Binding-site contacts:
Ligand atom C13 contacts residue THR419 of chain 1.D at 3.3 Å.
Ligand atom O42 contacts residue SER646 of chain 1.D at 3.9 Å.
Ligand atom CL37 contacts residue ASN373 of chain 1.D at 3.4 Å.
Ligand atom S16 contacts residue ASN373 of chain 1.D at 3.0 Å (h-bond).
Ligand atom C38 contacts residue ASN373 of chain 1.D at 3.7 Å.
Ligand atom CL37 contacts residue PHE491 of chain 1.D at 3.5 Å.
Ligand atom N19 contacts residue SER646 of chain 1.D at 3.2 Å.
Ligand atom N06 contacts residue ASN373 of chain 1.D at 3.9 Å.
Ligand atom O40 contacts residue ASN487 of chain 1.D at 3.5 Å (h-bond).
Ligand atom C36 contacts residue PHE491 of chain 1.D at 3.4 Å (hydrophobic).
Ligand atom C13 contacts residue PHE423 of chain 1.D at 3.7 Å (hydrophobic).
Ligand atom C25 contacts residue TYR452 of chain 1.D at 3.8 Å (hydrophobic).
Ligand atom C11 contacts residue LEU422 of chain 1.D at 3.5 Å (hydrophobic).
Ligand atom N29 contacts residue TYR452 of chain 1.D at 3.7 Å.
Ligand atom C05 contacts residue SER646 of chain 1.D at 3.4 Å.
Ligand atom O17 contacts residue ASN373 of chain 1.D at 2.4 Å (h-bond).
Ligand atom C07 contacts residue ASN373 of chain 1.D at 2.9 Å.
Ligand atom CL34 contacts residue ASP642 of chain 1.D at 3.0 Å.
Ligand atom O41 contacts residue TYR452 of chain 1.D at 3.1 Å (h-bond).
Ligand atom C14 contacts residue TYR377 of chain 1.D at 3.9 Å (hydrophobic).
Ligand atom C20 contacts residue ASP642 of chain 1.D at 3.2 Å.
Ligand atom O31 contacts residue ASN487 of chain 1.D at 3.7 Å.
Ligand atom O42 contacts residue ASN373 of chain 1.D at 3.0 Å (h-bond).
Ligand atom C24 contacts residue SER646 of chain 1.D at 3.3 Å.
Ligand atom C10 contacts residue PHE423 of chain 1.D at 3.8 Å (hydrophobic).
Ligand atom C08 contacts residue ASN373 of chain 1.D at 3.1 Å.
Ligand atom O40 contacts residue TYR452 of chain 1.D at 3.1 Å.
Ligand atom C04 contacts residue SER646 of chain 1.D at 3.3 Å.
Ligand atom C03 contacts residue SER369 of chain 1.D at 3.2 Å.
Ligand atom C26 contacts residue TYR452 of chain 1.D at 3.4 Å (hydrophobic).
Ligand atom C38 contacts residue PHE491 of chain 1.D at 3.5 Å (hydrophobic).
Ligand atom C12 contacts residue PHE423 of chain 1.D at 3.5 Å (hydrophobic).
Ligand atom O31 contacts residue TYR490 of chain 1.D at 3.1 Å.
Ligand atom C11 contacts residue PHE423 of chain 1.D at 3.6 Å (hydrophobic).
Ligand atom C14 contacts residue PHE423 of chain 1.D at 3.9 Å (hydrophobic).
Ligand atom O41 contacts residue THR426 of chain 1.D at 3.2 Å (h-bond).
Ligand atom C12 contacts residue THR419 of chain 1.D at 3.1 Å.
Ligand atom CL37 contacts residue PHE370 of chain 1.D at 3.2 Å.
Ligand atom C21 contacts residue ASP642 of chain 1.D at 3.4 Å.
Ligand atom C18 contacts residue SER646 of chain 1.D at 3.2 Å.

This small molecule binds to this protein.
Small molecule (SMILES): CC(C)C[C@H](NC(=O)c1cc2ccccc2s1)C(=O)N1CCN(C(=O)[C@H](CO)NS(=O)(=O)c2ccc(Cl)cc2Cl)CC1

Sequence of chain 1.D:
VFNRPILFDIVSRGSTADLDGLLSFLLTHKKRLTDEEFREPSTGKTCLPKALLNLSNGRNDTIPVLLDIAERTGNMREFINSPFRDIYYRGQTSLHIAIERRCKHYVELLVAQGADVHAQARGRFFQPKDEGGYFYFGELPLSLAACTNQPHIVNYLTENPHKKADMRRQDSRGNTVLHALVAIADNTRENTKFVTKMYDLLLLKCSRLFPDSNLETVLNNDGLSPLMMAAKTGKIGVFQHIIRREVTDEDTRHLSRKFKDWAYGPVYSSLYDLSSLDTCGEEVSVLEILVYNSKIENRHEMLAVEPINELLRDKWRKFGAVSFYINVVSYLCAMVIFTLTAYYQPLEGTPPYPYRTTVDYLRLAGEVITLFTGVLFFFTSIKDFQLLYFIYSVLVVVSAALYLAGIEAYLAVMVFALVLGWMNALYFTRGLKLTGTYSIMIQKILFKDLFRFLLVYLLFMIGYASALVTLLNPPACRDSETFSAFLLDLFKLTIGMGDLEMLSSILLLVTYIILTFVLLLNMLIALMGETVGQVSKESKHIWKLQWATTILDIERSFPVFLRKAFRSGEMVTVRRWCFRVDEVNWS